The protein below binds the small molecule below.
Small molecule (SMILES): CC(=O)N[C@@H]1[C@@H](O)[C@H](O)[C@@H](CO)O[C@H]1O

Sequence of chain 1.A:
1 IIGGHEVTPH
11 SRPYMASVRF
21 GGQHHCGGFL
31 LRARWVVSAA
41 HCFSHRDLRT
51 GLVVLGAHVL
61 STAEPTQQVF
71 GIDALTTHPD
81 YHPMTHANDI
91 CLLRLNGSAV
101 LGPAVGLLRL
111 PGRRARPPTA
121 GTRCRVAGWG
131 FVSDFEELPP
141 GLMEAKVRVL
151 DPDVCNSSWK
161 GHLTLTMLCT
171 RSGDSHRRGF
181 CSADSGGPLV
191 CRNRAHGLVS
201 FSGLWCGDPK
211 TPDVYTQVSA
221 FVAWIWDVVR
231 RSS

Binding-site contacts:
Ligand atom C6 contacts residue GLY161 of chain 1.A at 4.2 Å.
Ligand atom C8 contacts residue ASN156 of chain 1.A at 4.2 Å.
Ligand atom C5 contacts residue GLY161 of chain 1.A at 3.5 Å.
Ligand atom C3 contacts residue LEU163 of chain 1.A at 4.0 Å (hydrophobic).
Ligand atom C5 contacts residue ASN156 of chain 1.A at 3.7 Å.
Ligand atom C1 contacts residue LEU163 of chain 1.A at 3.7 Å (hydrophobic).
Ligand atom N2 contacts residue LEU163 of chain 1.A at 2.8 Å (h-bond).
Ligand atom O5 contacts residue ASN156 of chain 1.A at 2.3 Å (h-bond).
Ligand atom O7 contacts residue ASN156 of chain 1.A at 3.0 Å (h-bond).
Ligand atom C2 contacts residue ASN156 of chain 1.A at 2.5 Å.
Ligand atom C7 contacts residue LEU163 of chain 1.A at 3.5 Å (hydrophobic).
Ligand atom C3 contacts residue ASN156 of chain 1.A at 3.8 Å.
Ligand atom C1 contacts residue ASN156 of chain 1.A at 1.4 Å.
Ligand atom C1 contacts residue GLY161 of chain 1.A at 3.8 Å.
Ligand atom C8 contacts residue LEU163 of chain 1.A at 3.4 Å (hydrophobic).
Ligand atom O5 contacts residue GLY161 of chain 1.A at 3.5 Å.
Ligand atom C8 contacts residue THR164 of chain 1.A at 3.3 Å.
Ligand atom C8 contacts residue LEU165 of chain 1.A at 3.8 Å (hydrophobic).
Ligand atom C2 contacts residue LEU163 of chain 1.A at 3.6 Å (hydrophobic).
Ligand atom N2 contacts residue ASN156 of chain 1.A at 3.0 Å (h-bond).
Ligand atom C7 contacts residue ASN156 of chain 1.A at 3.1 Å.
Ligand atom C4 contacts residue ASN156 of chain 1.A at 4.2 Å.